This small molecule binds to this protein.
Small molecule (SMILES): CC(C)C[C@H](CC(=O)NO)C(=O)N[C@@H](Cc1ccc2ccccc2c1)C(=O)N[C@@H](C)C(N)=O

Binding-site contacts:
Ligand atom CBG contacts residue LYS306 of chain 1.B at 3.8 Å.
Ligand atom N contacts residue LEU308 of chain 1.B at 3.9 Å.
Ligand atom NAT contacts residue ZN1 of chain 1.F at 2.9 Å.
Ligand atom CAA contacts residue GLY351 of chain 1.B at 3.2 Å.
Ligand atom OAG contacts residue LEU308 of chain 1.B at 3.0 Å (h-bond).
Ligand atom CAX contacts residue GLU279 of chain 1.B at 3.7 Å.
Ligand atom OAF contacts residue HIS278 of chain 1.B at 3.0 Å (h-bond).
Ligand atom CB contacts residue LEU308 of chain 1.B at 3.8 Å (hydrophobic).
Ligand atom CA contacts residue TYR320 of chain 1.C at 3.3 Å (hydrophobic).
Ligand atom CBF contacts residue GLY351 of chain 1.B at 3.8 Å.
Ligand atom CAX contacts residue ZN1 of chain 1.F at 2.8 Å.
Ligand atom CB contacts residue TYR320 of chain 1.C at 3.5 Å (hydrophobic).
Ligand atom NAT contacts residue GLU279 of chain 1.B at 2.7 Å (salt-bridge).
Ligand atom CAX contacts residue HIS278 of chain 1.B at 3.8 Å.
Ligand atom OAF contacts residue ZN1 of chain 1.F at 2.1 Å.
Ligand atom OAG contacts residue ALA307 of chain 1.B at 3.5 Å.
Ligand atom CAS contacts residue GLU279 of chain 1.B at 3.8 Å.
Ligand atom OAH contacts residue LEU308 of chain 1.B at 3.6 Å.
Ligand atom OAI contacts residue GLU279 of chain 1.B at 2.5 Å (salt-bridge).
Ligand atom NAT contacts residue GLY309 of chain 1.B at 3.7 Å.
Ligand atom C contacts residue TYR320 of chain 1.C at 3.6 Å (hydrophobic).
Ligand atom CAZ contacts residue LEU308 of chain 1.B at 3.8 Å (hydrophobic).
Ligand atom OAG contacts residue GLY309 of chain 1.B at 3.9 Å.
Ligand atom NAD contacts residue TYR320 of chain 1.C at 3.4 Å (h-bond).
Ligand atom CAB contacts residue LEU308 of chain 1.B at 3.5 Å (hydrophobic).
Ligand atom CAK contacts residue ALA353 of chain 1.B at 3.4 Å (hydrophobic).
Ligand atom OAI contacts residue ZN1 of chain 1.F at 2.1 Å.
Ligand atom CA contacts residue LEU308 of chain 1.B at 3.9 Å (hydrophobic).
Ligand atom OAF contacts residue GLY351 of chain 1.B at 3.9 Å.
Ligand atom CAN contacts residue SER350 of chain 1.B at 3.2 Å.
Ligand atom N contacts residue LYS306 of chain 1.B at 3.4 Å.
Ligand atom CAR contacts residue LYS306 of chain 1.B at 3.1 Å.
Ligand atom OAI contacts residue HIS278 of chain 1.B at 3.5 Å (h-bond).
Ligand atom CAK contacts residue SER350 of chain 1.B at 3.3 Å.
Ligand atom O contacts residue LYS306 of chain 1.B at 3.9 Å.
Ligand atom OAH contacts residue LEU321 of chain 1.C at 3.9 Å.
Ligand atom CAA contacts residue HIS278 of chain 1.B at 3.8 Å.
Ligand atom OAI contacts residue HIS282 of chain 1.B at 3.0 Å (h-bond).
Ligand atom OAF contacts residue ASP355 of chain 1.B at 3.1 Å (salt-bridge).
Ligand atom CAJ contacts residue ALA353 of chain 1.B at 3.4 Å (hydrophobic).

Sequence of chain 1.C:
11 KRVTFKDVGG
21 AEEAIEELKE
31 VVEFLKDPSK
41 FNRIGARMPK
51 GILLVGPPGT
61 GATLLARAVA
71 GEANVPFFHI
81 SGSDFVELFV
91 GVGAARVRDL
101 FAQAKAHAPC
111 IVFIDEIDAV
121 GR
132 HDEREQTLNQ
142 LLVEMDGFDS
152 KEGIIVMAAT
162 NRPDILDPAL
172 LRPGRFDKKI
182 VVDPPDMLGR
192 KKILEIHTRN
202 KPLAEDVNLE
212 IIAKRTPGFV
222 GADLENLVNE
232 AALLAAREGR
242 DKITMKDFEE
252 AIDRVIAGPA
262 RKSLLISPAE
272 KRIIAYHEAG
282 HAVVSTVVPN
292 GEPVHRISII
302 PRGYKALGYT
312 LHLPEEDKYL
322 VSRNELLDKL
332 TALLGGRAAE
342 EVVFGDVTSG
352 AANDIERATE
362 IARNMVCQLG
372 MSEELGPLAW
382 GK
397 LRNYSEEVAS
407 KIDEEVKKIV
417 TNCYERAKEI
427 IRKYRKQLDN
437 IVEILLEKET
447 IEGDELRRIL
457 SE

Sequence of chain 1.B:
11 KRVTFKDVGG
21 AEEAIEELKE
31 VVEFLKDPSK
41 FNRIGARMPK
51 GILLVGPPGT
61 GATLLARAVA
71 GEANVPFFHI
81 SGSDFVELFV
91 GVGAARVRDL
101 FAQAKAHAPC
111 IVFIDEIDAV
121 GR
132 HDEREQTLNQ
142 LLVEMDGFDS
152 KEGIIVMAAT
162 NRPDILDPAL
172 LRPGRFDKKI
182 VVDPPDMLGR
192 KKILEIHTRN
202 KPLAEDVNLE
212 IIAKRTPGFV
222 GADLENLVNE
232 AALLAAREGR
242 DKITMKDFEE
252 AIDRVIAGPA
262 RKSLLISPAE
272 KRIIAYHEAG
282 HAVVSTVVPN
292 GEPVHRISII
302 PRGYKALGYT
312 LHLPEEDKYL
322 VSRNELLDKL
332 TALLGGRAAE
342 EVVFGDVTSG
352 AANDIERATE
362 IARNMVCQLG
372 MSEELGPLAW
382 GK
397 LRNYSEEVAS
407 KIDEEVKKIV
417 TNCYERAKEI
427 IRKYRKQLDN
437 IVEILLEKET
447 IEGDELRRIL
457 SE